A small-molecule ligand and the protein it binds are described below.
Small molecule (SMILES): Oc1cccc2cnccc12

Binding-site contacts:
Ligand atom CAJ contacts residue ILE28 of chain 1.A at 4.4 Å (hydrophobic).
Ligand atom CAG contacts residue ASN84 of chain 1.A at 4.2 Å.
Ligand atom NAH contacts residue TYR41 of chain 1.A at 4.4 Å.
Ligand atom NAH contacts residue CYS80 of chain 1.A at 4.0 Å.
Ligand atom NAH contacts residue PHE90 of chain 1.A at 4.4 Å.
Ligand atom CAJ contacts residue PHE90 of chain 1.A at 4.2 Å (hydrophobic).
Ligand atom CAI contacts residue VAL33 of chain 1.A at 4.3 Å (hydrophobic).
Ligand atom CAG contacts residue CYS80 of chain 1.A at 4.2 Å (hydrophobic).
Ligand atom OAA contacts residue PHE90 of chain 1.A at 3.7 Å.
Ligand atom CAF contacts residue PHE90 of chain 1.A at 3.8 Å (hydrophobic).
Ligand atom NAH contacts residue VAL33 of chain 1.A at 4.3 Å.
Ligand atom CAJ contacts residue VAL33 of chain 1.A at 3.9 Å (hydrophobic).
Ligand atom CAF contacts residue VAL33 of chain 1.A at 4.1 Å (hydrophobic).
Ligand atom CAD contacts residue PHE90 of chain 1.A at 4.1 Å (hydrophobic).
Ligand atom CAE contacts residue VAL33 of chain 1.A at 4.2 Å (hydrophobic).
Ligand atom CAE contacts residue ILE28 of chain 1.A at 3.1 Å (hydrophobic).
Ligand atom CAC contacts residue PHE90 of chain 1.A at 4.1 Å (hydrophobic).
Ligand atom CAK contacts residue PHE90 of chain 1.A at 3.6 Å (hydrophobic).
Ligand atom CAB contacts residue ILE28 of chain 1.A at 3.2 Å (hydrophobic).
Ligand atom OAA contacts residue VAL33 of chain 1.A at 4.5 Å.
Ligand atom CAF contacts residue ASN84 of chain 1.A at 4.0 Å.
Ligand atom CAC contacts residue TYR41 of chain 1.A at 4.2 Å (hydrophobic).
Ligand atom OAA contacts residue VAL38 of chain 1.A at 3.6 Å.
Ligand atom NAH contacts residue ASN84 of chain 1.A at 3.0 Å (h-bond).
Ligand atom CAI contacts residue PHE90 of chain 1.A at 3.6 Å (hydrophobic).
Ligand atom CAC contacts residue TYR83 of chain 1.A at 3.7 Å (hydrophobic).
Ligand atom CAD contacts residue PRO34 of chain 1.A at 4.1 Å (hydrophobic).
Ligand atom CAC contacts residue VAL33 of chain 1.A at 4.5 Å (hydrophobic).
Ligand atom CAC contacts residue ASN84 of chain 1.A at 3.2 Å.
Ligand atom CAG contacts residue VAL33 of chain 1.A at 3.9 Å (hydrophobic).
Ligand atom CAI contacts residue PRO34 of chain 1.A at 4.4 Å (hydrophobic).
Ligand atom CAK contacts residue VAL33 of chain 1.A at 4.0 Å (hydrophobic).
Ligand atom CAB contacts residue PHE90 of chain 1.A at 4.4 Å (hydrophobic).
Ligand atom CAF contacts residue TYR83 of chain 1.A at 4.5 Å (hydrophobic).

Sequence of chain 1.A:
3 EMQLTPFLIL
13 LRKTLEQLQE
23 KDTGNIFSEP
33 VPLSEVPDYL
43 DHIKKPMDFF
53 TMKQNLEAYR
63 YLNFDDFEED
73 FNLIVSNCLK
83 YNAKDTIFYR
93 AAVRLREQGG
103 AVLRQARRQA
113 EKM